Sequence of chain 1.A:
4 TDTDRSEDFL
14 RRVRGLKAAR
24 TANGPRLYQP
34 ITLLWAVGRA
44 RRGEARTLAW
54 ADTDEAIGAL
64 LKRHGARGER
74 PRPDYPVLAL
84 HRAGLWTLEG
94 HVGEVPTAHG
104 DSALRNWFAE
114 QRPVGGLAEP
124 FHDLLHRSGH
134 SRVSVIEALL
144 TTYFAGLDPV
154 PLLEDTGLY

Binding-site contacts:
Ligand atom N3 contacts residue DG1 of chain 1.C at 2.9 Å (h-bond).
Ligand atom N4 contacts residue DG4 of chain 1.C at 3.1 Å (h-bond).
Ligand atom N3 contacts residue DG4 of chain 1.C at 3.2 Å (h-bond).
Ligand atom N1 contacts residue DT6 of chain 1.C at 2.8 Å (h-bond).
Ligand atom C2 contacts residue DC7 of chain 1.C at 3.4 Å.
Ligand atom O2 contacts residue DA2 of chain 1.C at 3.4 Å.
Ligand atom N3 contacts residue AS5 of chain 1.C at 3.5 Å (h-bond).
Ligand atom C4 contacts residue DG1 of chain 1.C at 3.7 Å.
Ligand atom O4 contacts residue HIS102 of chain 1.A at 3.5 Å.
Ligand atom O2 contacts residue DG4 of chain 1.C at 3.2 Å (h-bond).
Ligand atom C8 contacts residue SER105 of chain 1.A at 3.7 Å.
Ligand atom N1 contacts residue DA2 of chain 1.C at 3.6 Å (h-bond).
Ligand atom N1 contacts residue DC7 of chain 1.C at 3.3 Å (h-bond).
Ligand atom N7 contacts residue SER105 of chain 1.A at 3.0 Å (h-bond).
Ligand atom C2 contacts residue DT3 of chain 1.C at 3.7 Å.
Ligand atom O4' contacts residue LYS20 of chain 1.A at 3.1 Å (salt-bridge).
Ligand atom C2 contacts residue DG1 of chain 1.C at 3.1 Å.
Ligand atom C2 contacts residue DC8 of chain 1.C at 3.6 Å.
Ligand atom C6 contacts residue DT6 of chain 1.C at 3.4 Å.
Ligand atom O2 contacts residue DG1 of chain 1.C at 2.5 Å (h-bond).
Ligand atom N6 contacts residue DT6 of chain 1.C at 2.4 Å (h-bond).
Ligand atom N6 contacts residue DA2 of chain 1.C at 3.4 Å (h-bond).
Ligand atom N6 contacts residue AS5 of chain 1.C at 3.6 Å.
Ligand atom O6 contacts residue DT6 of chain 1.C at 3.6 Å.
Ligand atom N2 contacts residue DC8 of chain 1.C at 3.2 Å (h-bond).
Ligand atom N4 contacts residue DG1 of chain 1.C at 3.4 Å (h-bond).
Ligand atom N1 contacts residue DC7 of chain 1.C at 3.2 Å (h-bond).
Ligand atom O6 contacts residue SER105 of chain 1.A at 3.8 Å.
Ligand atom O2 contacts residue DA2 of chain 1.C at 3.6 Å.
Ligand atom O2 contacts residue LYS20 of chain 1.A at 3.5 Å (salt-bridge).
Ligand atom N3 contacts residue DG4 of chain 1.C at 3.5 Å (h-bond).
Ligand atom N1 contacts residue DT3 of chain 1.C at 3.4 Å (h-bond).
Ligand atom C2 contacts residue DG4 of chain 1.C at 3.4 Å.
Ligand atom N1 contacts residue DC8 of chain 1.C at 3.3 Å (h-bond).
Ligand atom C2 contacts residue DT6 of chain 1.C at 3.8 Å.
Ligand atom N2 contacts residue DC7 of chain 1.C at 2.6 Å (h-bond).
Ligand atom C2 contacts residue DC7 of chain 1.C at 3.6 Å.
Ligand atom O2 contacts residue DT3 of chain 1.C at 3.8 Å.
Ligand atom O6 contacts residue DC8 of chain 1.C at 3.4 Å (h-bond).
Ligand atom N3 contacts residue DA2 of chain 1.C at 3.6 Å (h-bond).

This small molecule binds to this protein.
Small molecule (SMILES): Cc1cn([C@H]2C[C@H](O[P](=O)(O)OC[C@H]3O[C@@H](n4ccc(N)nc4=O)C[C@@H]3O)[C@@H](CO[P](=O)(O)O[C@H]3C[C@H](n4cnc5c(N)ncnc54)O[C@@H]3CO[P](=O)(O)O[C@H]3C[C@H](n4ccc(N)nc4=O)O[C@@H]3CO[P](=O)(O)O[C@H]3C[C@H](n4cc(C)c(=O)[nH]c4=O)O[C@@H]3CO[P](=O)(O)O[C@H]3C[C@H](n4cnc5c(N)ncnc54)O[C@@H]3CO[P](=O)(O)O[C@H]3C[C@H](n4cnc5c(=O)nc(N)[nH]c54)O[C@@H]3CO[P](=O)(O)O[C@H]3C[C@H](n4cnc5c(=O)nc(N)[nH]c54)O[C@@H]3CO)O2)c(=O)[nH]c1=O